This protein binds this small molecule.
Small molecule (SMILES): O=c1[nH]c2cc(CNS(=O)(=O)c3cccc4ccccc34)ccc2n1-c1cc(Cl)c(O)cc1O

Binding-site contacts:
Ligand atom O32 contacts residue LEU32 of chain 1.A at 3.8 Å.
Ligand atom C23 contacts residue MET82 of chain 1.A at 3.6 Å (hydrophobic).
Ligand atom N25 contacts residue ALA39 of chain 1.A at 3.7 Å.
Ligand atom O31 contacts residue ASP77 of chain 1.A at 2.6 Å (salt-bridge).
Ligand atom N25 contacts residue MET82 of chain 1.A at 3.8 Å.
Ligand atom O31 contacts residue ALA39 of chain 1.A at 3.1 Å.
Ligand atom C17 contacts residue ALA39 of chain 1.A at 3.6 Å (hydrophobic).
Ligand atom C23 contacts residue ALA39 of chain 1.A at 3.7 Å (hydrophobic).
Ligand atom N26 contacts residue ALA39 of chain 1.A at 3.6 Å.
Ligand atom O32 contacts residue VAL170 of chain 1.A at 3.4 Å.
Ligand atom N25 contacts residue GLY81 of chain 1.A at 2.9 Å (h-bond).
Ligand atom O31 contacts residue SER36 of chain 1.A at 3.9 Å.
Ligand atom C22 contacts residue ASN35 of chain 1.A at 3.8 Å.
Ligand atom C6 contacts residue ASN90 of chain 1.A at 3.5 Å.
Ligand atom CL34 contacts residue ASN35 of chain 1.A at 3.4 Å.
Ligand atom O32 contacts residue ASN35 of chain 1.A at 3.7 Å.
Ligand atom O31 contacts residue THR168 of chain 1.A at 3.6 Å.
Ligand atom C10 contacts residue ILE80 of chain 1.A at 3.7 Å (hydrophobic).
Ligand atom C3 contacts residue ASN90 of chain 1.A at 3.6 Å.
Ligand atom C8 contacts residue ASN35 of chain 1.A at 3.5 Å.
Ligand atom C19 contacts residue THR168 of chain 1.A at 3.9 Å.
Ligand atom O28 contacts residue GLY81 of chain 1.A at 3.2 Å.
Ligand atom O28 contacts residue MET82 of chain 1.A at 3.5 Å.
Ligand atom C23 contacts residue THR168 of chain 1.A at 3.8 Å.
Ligand atom C23 contacts residue GLY81 of chain 1.A at 3.6 Å.
Ligand atom C19 contacts residue ASP77 of chain 1.A at 3.5 Å.
Ligand atom C13 contacts residue ASN90 of chain 1.A at 3.8 Å.
Ligand atom C11 contacts residue MET82 of chain 1.A at 3.8 Å (hydrophobic).
Ligand atom CL34 contacts residue PHE122 of chain 1.A at 3.4 Å.
Ligand atom O28 contacts residue THR168 of chain 1.A at 2.6 Å (h-bond).
Ligand atom C12 contacts residue ASN35 of chain 1.A at 3.9 Å.
Ligand atom C17 contacts residue ILE80 of chain 1.A at 3.8 Å (hydrophobic).
Ligand atom C20 contacts residue ASN35 of chain 1.A at 3.5 Å.
Ligand atom CL34 contacts residue LEU91 of chain 1.A at 3.9 Å.
Ligand atom N25 contacts residue ILE80 of chain 1.A at 3.4 Å.
Ligand atom C7 contacts residue ASP38 of chain 1.A at 3.8 Å.
Ligand atom C12 contacts residue THR168 of chain 1.A at 3.9 Å.
Ligand atom C6 contacts residue MET82 of chain 1.A at 3.8 Å (hydrophobic).
Ligand atom C12 contacts residue ASP77 of chain 1.A at 3.5 Å.
Ligand atom C16 contacts residue ALA39 of chain 1.A at 3.5 Å (hydrophobic).

Sequence of chain 1.A:
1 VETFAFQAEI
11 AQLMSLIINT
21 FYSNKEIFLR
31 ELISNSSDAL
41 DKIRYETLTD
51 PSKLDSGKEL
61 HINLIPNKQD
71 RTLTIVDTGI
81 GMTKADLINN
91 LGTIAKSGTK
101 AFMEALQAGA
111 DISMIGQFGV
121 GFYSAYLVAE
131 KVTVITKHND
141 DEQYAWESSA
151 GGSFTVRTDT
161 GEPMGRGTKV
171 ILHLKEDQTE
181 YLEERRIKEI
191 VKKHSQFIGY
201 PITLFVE